Binding-site contacts:
Ligand atom O2 contacts residue BMA1 of chain 1.K at 0.2 Å (h-bond).
Ligand atom O6 contacts residue ALA80 of chain 1.C at 3.5 Å.
Ligand atom O3 contacts residue GLY98 of chain 1.C at 3.7 Å.
Ligand atom O4 contacts residue GLY99 of chain 1.C at 3.2 Å (h-bond).
Ligand atom O2 contacts residue GLY29 of chain 1.D at 3.6 Å.
Ligand atom O6 contacts residue ASP81 of chain 1.C at 3.0 Å (salt-bridge).
Ligand atom C6 contacts residue ALA80 of chain 1.C at 3.8 Å (hydrophobic).
Ligand atom O4 contacts residue ASN125 of chain 1.C at 3.0 Å (h-bond).
Ligand atom C6 contacts residue ALA30 of chain 1.D at 3.8 Å (hydrophobic).
Ligand atom C2 contacts residue BMA1 of chain 1.K at 0.2 Å.
Ligand atom C1 contacts residue ALA30 of chain 1.D at 3.8 Å (hydrophobic).
Ligand atom C4 contacts residue GLY99 of chain 1.C at 3.6 Å.
Ligand atom O2 contacts residue GLY98 of chain 1.C at 4.0 Å.
Ligand atom O3 contacts residue GLY99 of chain 1.C at 2.8 Å (h-bond).
Ligand atom C3 contacts residue GLY99 of chain 1.C at 3.8 Å.
Ligand atom O5 contacts residue GLY29 of chain 1.D at 3.9 Å.
Ligand atom C4 contacts residue BMA1 of chain 1.K at 0.2 Å.
Ligand atom O1 contacts residue BMA1 of chain 1.K at 1.4 Å.
Ligand atom O3 contacts residue BMA1 of chain 1.K at 0.2 Å (h-bond).
Ligand atom C5 contacts residue ALA30 of chain 1.D at 3.9 Å (hydrophobic).
Ligand atom O5 contacts residue BMA1 of chain 1.K at 0.2 Å (h-bond).
Ligand atom O6 contacts residue GLU31 of chain 1.D at 3.0 Å (salt-bridge).
Ligand atom O2 contacts residue ASN39 of chain 1.C at 4.0 Å.
Ligand atom C4 contacts residue ASP81 of chain 1.C at 3.4 Å.
Ligand atom C5 contacts residue PHE123 of chain 1.C at 3.8 Å (hydrophobic).
Ligand atom C6 contacts residue PHE123 of chain 1.C at 3.7 Å (hydrophobic).
Ligand atom C3 contacts residue BMA1 of chain 1.K at 0.2 Å.
Ligand atom O2 contacts residue ALA30 of chain 1.D at 3.9 Å.
Ligand atom O6 contacts residue GLY29 of chain 1.D at 3.1 Å.
Ligand atom C6 contacts residue BMA1 of chain 1.K at 0.2 Å.
Ligand atom O4 contacts residue PHE123 of chain 1.C at 3.6 Å.
Ligand atom O4 contacts residue ASP81 of chain 1.C at 2.7 Å (salt-bridge).
Ligand atom O5 contacts residue ALA30 of chain 1.D at 3.0 Å (h-bond).
Ligand atom O6 contacts residue BMA1 of chain 1.K at 0.2 Å (h-bond).
Ligand atom C5 contacts residue BMA1 of chain 1.K at 0.2 Å.
Ligand atom C1 contacts residue BMA1 of chain 1.K at 0.2 Å.
Ligand atom O6 contacts residue ALA30 of chain 1.D at 2.8 Å (h-bond).
Ligand atom C6 contacts residue ASP81 of chain 1.C at 3.5 Å.
Ligand atom O4 contacts residue BMA1 of chain 1.K at 0.2 Å (h-bond).
Ligand atom C6 contacts residue GLU31 of chain 1.D at 3.8 Å.

Sequence of chain 1.D:
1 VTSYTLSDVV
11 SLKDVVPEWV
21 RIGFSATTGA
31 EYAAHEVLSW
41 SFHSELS

Sequence of chain 1.C:
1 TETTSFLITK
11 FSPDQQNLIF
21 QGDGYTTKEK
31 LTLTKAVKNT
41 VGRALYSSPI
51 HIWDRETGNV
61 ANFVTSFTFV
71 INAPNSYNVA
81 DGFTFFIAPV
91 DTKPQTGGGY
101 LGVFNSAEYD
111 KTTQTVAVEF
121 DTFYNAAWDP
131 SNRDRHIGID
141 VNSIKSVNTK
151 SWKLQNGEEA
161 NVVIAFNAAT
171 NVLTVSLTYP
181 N

The small molecule below binds the protein below.
Small molecule (SMILES): OC[C@H]1O[C@H](O)[C@@H](O)[C@@H](O)[C@@H]1O